The small molecule below binds the protein below.
Small molecule (SMILES): CC(C)CCC[C@@H](C)[C@H]1CC[C@H]2[C@@H]3CC=C4C[C@@H](O)CC[C@]4(C)[C@H]3CC[C@]12C

Binding-site contacts:
Ligand atom C14 contacts residue PHE270 of chain 1.B at 4.4 Å (hydrophobic).
Ligand atom C26 contacts residue VAL400 of chain 1.B at 4.3 Å (hydrophobic).
Ligand atom C21 contacts residue LEU404 of chain 1.B at 3.6 Å (hydrophobic).
Ligand atom C23 contacts residue ILE81 of chain 1.B at 4.2 Å (hydrophobic).
Ligand atom C27 contacts residue ILE81 of chain 1.B at 4.2 Å (hydrophobic).
Ligand atom C15 contacts residue ILE74 of chain 1.B at 3.9 Å (hydrophobic).
Ligand atom C24 contacts residue ILE81 of chain 1.B at 4.3 Å (hydrophobic).
Ligand atom C25 contacts residue ILE81 of chain 1.B at 4.4 Å (hydrophobic).
Ligand atom C1 contacts residue PHE270 of chain 1.B at 4.2 Å (hydrophobic).
Ligand atom C23 contacts residue VAL400 of chain 1.B at 4.2 Å (hydrophobic).
Ligand atom C25 contacts residue VAL400 of chain 1.B at 4.0 Å (hydrophobic).
Ligand atom C7 contacts residue ILE74 of chain 1.B at 3.9 Å (hydrophobic).
Ligand atom C6 contacts residue ILE74 of chain 1.B at 4.5 Å (hydrophobic).
Ligand atom C9 contacts residue PHE270 of chain 1.B at 4.2 Å (hydrophobic).
Ligand atom C4 contacts residue TRP280 of chain 1.B at 3.8 Å (hydrophobic).
Ligand atom C12 contacts residue PHE270 of chain 1.B at 4.1 Å (hydrophobic).
Ligand atom C22 contacts residue GLY403 of chain 1.B at 4.3 Å.
Ligand atom C15 contacts residue VAL78 of chain 1.B at 4.2 Å (hydrophobic).
Ligand atom C6 contacts residue TRP280 of chain 1.B at 3.9 Å (hydrophobic).
Ligand atom C11 contacts residue PHE270 of chain 1.B at 4.2 Å (hydrophobic).
Ligand atom O1 contacts residue TRP280 of chain 1.B at 3.5 Å (h-bond).
Ligand atom C3 contacts residue TRP280 of chain 1.B at 3.7 Å (hydrophobic).
Ligand atom C5 contacts residue TRP280 of chain 1.B at 4.2 Å (hydrophobic).
Ligand atom C16 contacts residue VAL78 of chain 1.B at 4.2 Å (hydrophobic).

Sequence of chain 1.B:
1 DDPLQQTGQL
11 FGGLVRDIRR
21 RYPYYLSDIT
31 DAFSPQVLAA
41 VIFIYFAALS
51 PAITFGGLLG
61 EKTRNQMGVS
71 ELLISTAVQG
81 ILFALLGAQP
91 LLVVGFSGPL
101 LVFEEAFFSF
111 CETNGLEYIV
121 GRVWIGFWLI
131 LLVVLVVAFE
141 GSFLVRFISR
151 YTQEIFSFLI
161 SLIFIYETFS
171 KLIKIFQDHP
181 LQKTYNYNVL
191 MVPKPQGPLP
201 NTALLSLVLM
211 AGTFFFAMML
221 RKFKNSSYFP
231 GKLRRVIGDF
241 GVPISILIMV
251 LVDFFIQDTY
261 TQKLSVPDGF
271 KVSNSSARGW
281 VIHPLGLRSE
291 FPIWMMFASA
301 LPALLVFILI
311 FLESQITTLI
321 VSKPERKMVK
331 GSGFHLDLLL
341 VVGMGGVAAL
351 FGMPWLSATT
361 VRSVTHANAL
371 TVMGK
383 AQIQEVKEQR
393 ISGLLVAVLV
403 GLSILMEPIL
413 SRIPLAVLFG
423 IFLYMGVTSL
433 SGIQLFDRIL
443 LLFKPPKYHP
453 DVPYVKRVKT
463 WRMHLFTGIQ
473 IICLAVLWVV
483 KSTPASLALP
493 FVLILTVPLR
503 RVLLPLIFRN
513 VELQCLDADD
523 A